This small molecule binds to this protein.
Small molecule (SMILES): CCNc1ccc(S(C)(=O)=O)cc1F

Binding-site contacts:
Ligand atom C4 contacts residue PHE270 of chain 1.B at 3.6 Å (hydrophobic).
Ligand atom C8 contacts residue HIS227 of chain 1.B at 3.7 Å.
Ligand atom O1 contacts residue PRO358 of chain 1.B at 3.4 Å.
Ligand atom O2 contacts residue GLY235 of chain 1.B at 3.5 Å.
Ligand atom C7 contacts residue THR232 of chain 1.B at 4.3 Å.
Ligand atom C6 contacts residue ALA231 of chain 1.B at 3.9 Å (hydrophobic).
Ligand atom S1 contacts residue PRO358 of chain 1.B at 3.6 Å.
Ligand atom C5 contacts residue ALA231 of chain 1.B at 4.2 Å (hydrophobic).
Ligand atom N1 contacts residue HIS227 of chain 1.B at 3.8 Å.
Ligand atom C6 contacts residue PRO358 of chain 1.B at 4.1 Å (hydrophobic).
Ligand atom F1 contacts residue PRO358 of chain 1.B at 4.1 Å.
Ligand atom O2 contacts residue ARG318 of chain 1.B at 3.0 Å (salt-bridge).
Ligand atom S1 contacts residue SER364 of chain 1.B at 4.0 Å.
Ligand atom S1 contacts residue THR366 of chain 1.B at 4.0 Å.
Ligand atom O2 contacts residue THR366 of chain 1.B at 4.3 Å.
Ligand atom C2 contacts residue ALA231 of chain 1.B at 3.8 Å (hydrophobic).
Ligand atom C7 contacts residue PHE270 of chain 1.B at 3.5 Å (hydrophobic).
Ligand atom S1 contacts residue GLY235 of chain 1.B at 4.2 Å.
Ligand atom C9 contacts residue HIS227 of chain 1.B at 3.4 Å.
Ligand atom C7 contacts residue ALA231 of chain 1.B at 3.1 Å (hydrophobic).
Ligand atom S1 contacts residue ALA231 of chain 1.B at 3.9 Å.
Ligand atom O1 contacts residue THR366 of chain 1.B at 3.9 Å.
Ligand atom F1 contacts residue ALA231 of chain 1.B at 4.0 Å.
Ligand atom O2 contacts residue ALA231 of chain 1.B at 3.7 Å.
Ligand atom O2 contacts residue SER234 of chain 1.B at 3.9 Å.
Ligand atom C2 contacts residue PRO358 of chain 1.B at 3.4 Å (hydrophobic).
Ligand atom C7 contacts residue THR366 of chain 1.B at 3.4 Å.
Ligand atom C3 contacts residue ALA231 of chain 1.B at 4.1 Å (hydrophobic).
Ligand atom C4 contacts residue LEU361 of chain 1.B at 3.8 Å (hydrophobic).
Ligand atom F1 contacts residue VAL23 of chain 1.B at 3.8 Å.
Ligand atom C1 contacts residue ALA231 of chain 1.B at 3.6 Å (hydrophobic).
Ligand atom C3 contacts residue PRO358 of chain 1.B at 3.4 Å (hydrophobic).
Ligand atom C5 contacts residue LEU361 of chain 1.B at 3.5 Å (hydrophobic).
Ligand atom C7 contacts residue GLY235 of chain 1.B at 3.8 Å.
Ligand atom C4 contacts residue ALA231 of chain 1.B at 4.3 Å (hydrophobic).
Ligand atom O2 contacts residue PRO358 of chain 1.B at 3.6 Å.
Ligand atom O1 contacts residue SER364 of chain 1.B at 2.7 Å (h-bond).
Ligand atom C4 contacts residue PRO358 of chain 1.B at 3.9 Å (hydrophobic).
Ligand atom C5 contacts residue PHE270 of chain 1.B at 3.9 Å (hydrophobic).
Ligand atom C1 contacts residue PRO358 of chain 1.B at 3.6 Å (hydrophobic).

Sequence of chain 1.B:
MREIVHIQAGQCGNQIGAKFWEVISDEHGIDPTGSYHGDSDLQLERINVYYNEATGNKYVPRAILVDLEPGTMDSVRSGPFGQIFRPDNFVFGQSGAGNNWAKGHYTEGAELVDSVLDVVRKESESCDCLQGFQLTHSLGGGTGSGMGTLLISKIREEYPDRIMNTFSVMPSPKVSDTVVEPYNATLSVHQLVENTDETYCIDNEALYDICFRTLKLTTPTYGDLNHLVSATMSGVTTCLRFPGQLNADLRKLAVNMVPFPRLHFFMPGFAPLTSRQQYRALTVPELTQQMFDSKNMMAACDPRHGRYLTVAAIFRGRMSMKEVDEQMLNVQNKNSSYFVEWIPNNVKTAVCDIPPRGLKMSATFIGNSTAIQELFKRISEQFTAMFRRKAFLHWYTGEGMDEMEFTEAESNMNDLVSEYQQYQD